This small molecule binds to this protein.
Small molecule (SMILES): CC(=O)N[C@H]1[C@H](O[C@H]2[C@H](O)[C@@H](NC(C)=O)CO[C@@H]2CO)O[C@H](CO)[C@@H](O)[C@@H]1O

Sequence of chain 1.B:
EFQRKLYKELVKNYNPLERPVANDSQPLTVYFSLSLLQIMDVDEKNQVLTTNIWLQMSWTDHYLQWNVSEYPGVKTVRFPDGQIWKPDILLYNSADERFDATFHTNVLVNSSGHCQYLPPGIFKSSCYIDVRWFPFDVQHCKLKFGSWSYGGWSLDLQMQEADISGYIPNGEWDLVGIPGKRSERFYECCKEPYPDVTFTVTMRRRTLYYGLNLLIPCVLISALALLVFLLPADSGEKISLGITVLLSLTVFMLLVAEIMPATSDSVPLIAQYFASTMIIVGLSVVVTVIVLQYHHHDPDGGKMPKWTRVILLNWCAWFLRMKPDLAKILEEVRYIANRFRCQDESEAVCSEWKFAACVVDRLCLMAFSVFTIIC

Binding-site contacts:
Ligand atom C1 contacts residue SER25 of chain 1.B at 4.2 Å.
Ligand atom O5 contacts residue SER25 of chain 1.B at 4.2 Å.
Ligand atom C3 contacts residue ASN23 of chain 1.B at 3.8 Å.
Ligand atom C5 contacts residue ASN23 of chain 1.B at 3.6 Å.
Ligand atom C4 contacts residue ASN23 of chain 1.B at 4.2 Å.
Ligand atom O5 contacts residue GLN26 of chain 1.B at 3.2 Å (h-bond).
Ligand atom O6 contacts residue SER25 of chain 1.B at 4.2 Å.
Ligand atom O5 contacts residue ASN23 of chain 1.B at 2.3 Å (h-bond).
Ligand atom N2 contacts residue ASN23 of chain 1.B at 2.9 Å (h-bond).
Ligand atom C1 contacts residue ASN23 of chain 1.B at 1.4 Å.
Ligand atom C1 contacts residue GLN26 of chain 1.B at 4.1 Å.
Ligand atom O6 contacts residue GLN26 of chain 1.B at 2.6 Å (h-bond).
Ligand atom C2 contacts residue ASN23 of chain 1.B at 2.4 Å.
Ligand atom C5 contacts residue GLN26 of chain 1.B at 3.7 Å.
Ligand atom C7 contacts residue ASN23 of chain 1.B at 3.5 Å.
Ligand atom C8 contacts residue ASN23 of chain 1.B at 3.4 Å.
Ligand atom C6 contacts residue GLN26 of chain 1.B at 3.0 Å.
Ligand atom C5 contacts residue SER25 of chain 1.B at 4.3 Å.